Binding-site contacts:
Ligand atom C27 contacts residue VAL119 of chain 1.E at 4.4 Å (hydrophobic).
Ligand atom C22 contacts residue VAL146 of chain 1.E at 4.2 Å (hydrophobic).
Ligand atom C18 contacts residue VAL119 of chain 1.E at 3.9 Å (hydrophobic).
Ligand atom C27 contacts residue CYS115 of chain 1.E at 4.5 Å (hydrophobic).
Ligand atom C29 contacts residue TRP123 of chain 1.E at 4.4 Å (hydrophobic).
Ligand atom C17 contacts residue VAL119 of chain 1.E at 3.8 Å (hydrophobic).
Ligand atom C16 contacts residue VAL119 of chain 1.E at 4.4 Å (hydrophobic).
Ligand atom C12 contacts residue ARG130 of chain 1.E at 4.1 Å.
Ligand atom C19 contacts residue LEU143 of chain 1.E at 4.4 Å (hydrophobic).
Ligand atom C17 contacts residue TRP123 of chain 1.E at 2.4 Å (hydrophobic).
Ligand atom C10 contacts residue ARG130 of chain 1.E at 4.5 Å.
Ligand atom C03 contacts residue LEU143 of chain 1.E at 4.1 Å (hydrophobic).
Ligand atom C16 contacts residue TRP123 of chain 1.E at 3.4 Å (hydrophobic).
Ligand atom C28 contacts residue VAL119 of chain 1.E at 3.3 Å (hydrophobic).
Ligand atom C23 contacts residue CYS115 of chain 1.E at 4.1 Å (hydrophobic).
Ligand atom C28 contacts residue ILE209 of chain 1.E at 3.8 Å (hydrophobic).
Ligand atom O25 contacts residue ILE209 of chain 1.E at 3.7 Å.
Ligand atom C22 contacts residue LEU112 of chain 1.E at 4.4 Å (hydrophobic).
Ligand atom N04 contacts residue TRP123 of chain 1.E at 4.0 Å.
Ligand atom C23 contacts residue LEU112 of chain 1.E at 3.5 Å (hydrophobic).
Ligand atom O25 contacts residue CYS115 of chain 1.E at 2.7 Å (h-bond).
Ligand atom C24 contacts residue ILE209 of chain 1.E at 3.8 Å (hydrophobic).
Ligand atom C26 contacts residue LEU112 of chain 1.E at 2.4 Å (hydrophobic).
Ligand atom C22 contacts residue LEU143 of chain 1.E at 4.5 Å (hydrophobic).
Ligand atom C21 contacts residue VAL146 of chain 1.E at 4.3 Å (hydrophobic).
Ligand atom C27 contacts residue ILE209 of chain 1.E at 3.8 Å (hydrophobic).
Ligand atom C30 contacts residue LEU143 of chain 1.E at 3.9 Å (hydrophobic).
Ligand atom C11 contacts residue ARG130 of chain 1.E at 3.6 Å.
Ligand atom O25 contacts residue LEU112 of chain 1.E at 3.5 Å.
Ligand atom C29 contacts residue VAL119 of chain 1.E at 2.9 Å (hydrophobic).
Ligand atom C21 contacts residue LEU143 of chain 1.E at 4.4 Å (hydrophobic).
Ligand atom C23 contacts residue ILE209 of chain 1.E at 4.4 Å (hydrophobic).
Ligand atom O15 contacts residue TRP123 of chain 1.E at 3.5 Å.
Ligand atom C05 contacts residue TRP123 of chain 1.E at 4.1 Å (hydrophobic).
Ligand atom C18 contacts residue TRP123 of chain 1.E at 4.4 Å (hydrophobic).

A protein and the small-molecule ligand that binds it are described below.
Small molecule (SMILES): C[C@H]1c2cccc(CCC(C)(C)O)c2C[C@H](CO)N1C(=O)Cc1c(Cl)cccc1Cl

Sequence of chain 1.E:
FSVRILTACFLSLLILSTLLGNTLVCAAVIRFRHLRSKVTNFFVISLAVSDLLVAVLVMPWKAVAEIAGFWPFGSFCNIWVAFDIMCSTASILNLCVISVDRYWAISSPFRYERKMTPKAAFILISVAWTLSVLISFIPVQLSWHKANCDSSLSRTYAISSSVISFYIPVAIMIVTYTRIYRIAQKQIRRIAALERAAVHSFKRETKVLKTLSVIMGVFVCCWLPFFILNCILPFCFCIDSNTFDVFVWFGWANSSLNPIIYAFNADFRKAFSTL